Sequence of chain 36.E:
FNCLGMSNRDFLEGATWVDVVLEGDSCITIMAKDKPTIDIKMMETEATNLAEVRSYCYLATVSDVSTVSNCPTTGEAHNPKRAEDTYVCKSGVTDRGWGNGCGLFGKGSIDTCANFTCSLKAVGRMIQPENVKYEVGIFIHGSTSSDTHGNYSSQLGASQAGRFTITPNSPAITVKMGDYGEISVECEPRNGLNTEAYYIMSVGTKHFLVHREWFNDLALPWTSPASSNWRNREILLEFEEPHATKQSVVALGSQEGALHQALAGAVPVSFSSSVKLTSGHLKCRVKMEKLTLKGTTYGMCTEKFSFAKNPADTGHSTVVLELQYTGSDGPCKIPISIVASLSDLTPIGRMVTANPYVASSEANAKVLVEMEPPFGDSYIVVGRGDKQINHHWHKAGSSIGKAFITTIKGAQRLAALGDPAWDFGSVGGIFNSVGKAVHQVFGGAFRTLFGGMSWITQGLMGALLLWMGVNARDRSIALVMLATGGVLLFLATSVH

This small molecule binds to this protein.
Small molecule (SMILES): CC(=O)N[C@@H]1[C@@H](O)[C@H](O)[C@@H](CO)O[C@H]1O

Binding-site contacts:
Ligand atom O7 contacts residue ASN154 of chain 36.E at 4.0 Å.
Ligand atom C1 contacts residue SER156 of chain 36.E at 4.5 Å.
Ligand atom C3 contacts residue ASN154 of chain 36.E at 3.8 Å.
Ligand atom C5 contacts residue ASN154 of chain 36.E at 3.6 Å.
Ligand atom C2 contacts residue ASN154 of chain 36.E at 2.5 Å.
Ligand atom C7 contacts residue ASN154 of chain 36.E at 3.6 Å.
Ligand atom O5 contacts residue SER157 of chain 36.E at 3.9 Å.
Ligand atom C1 contacts residue ASN154 of chain 36.E at 1.4 Å.
Ligand atom N2 contacts residue ASN154 of chain 36.E at 2.9 Å (h-bond).
Ligand atom C8 contacts residue ASN154 of chain 36.E at 4.0 Å.
Ligand atom O5 contacts residue ASN154 of chain 36.E at 2.4 Å (h-bond).
Ligand atom C4 contacts residue ASN154 of chain 36.E at 4.2 Å.
Ligand atom C1 contacts residue SER157 of chain 36.E at 4.2 Å.